Binding-site contacts:
Ligand atom N7 contacts residue ASN105 of chain 1.D at 3.0 Å (h-bond).
Ligand atom O9 contacts residue HIS35 of chain 1.D at 2.8 Å (h-bond).
Ligand atom O6 contacts residue SER100 of chain 1.D at 3.1 Å (h-bond).
Ligand atom O6 contacts residue ASN105 of chain 1.D at 3.0 Å (h-bond).
Ligand atom C10 contacts residue TRP33 of chain 1.D at 3.4 Å (hydrophobic).
Ligand atom C5 contacts residue PHE109 of chain 1.D at 3.4 Å (hydrophobic).
Ligand atom C11 contacts residue ASN105 of chain 1.D at 3.3 Å.
Ligand atom O12 contacts residue TRP93 of chain 1.C at 3.9 Å.
Ligand atom C4 contacts residue ASN36 of chain 1.C at 3.1 Å.
Ligand atom C15 contacts residue ASN105 of chain 1.D at 3.9 Å.
Ligand atom C10 contacts residue ASN104 of chain 1.D at 3.8 Å.
Ligand atom N3 contacts residue GLY107 of chain 1.D at 3.2 Å (h-bond).
Ligand atom O9 contacts residue TRP33 of chain 1.D at 3.5 Å.
Ligand atom C14 contacts residue TRP93 of chain 1.C at 3.5 Å (hydrophobic).
Ligand atom C14 contacts residue ASN105 of chain 1.D at 3.7 Å.
Ligand atom N7 contacts residue HIS35 of chain 1.D at 3.8 Å.
Ligand atom C10 contacts residue ASN105 of chain 1.D at 3.7 Å.
Ligand atom N7 contacts residue SER100 of chain 1.D at 3.6 Å.
Ligand atom C8 contacts residue SER100 of chain 1.D at 3.4 Å.
Ligand atom O12 contacts residue ASN105 of chain 1.D at 3.2 Å (h-bond).
Ligand atom C4 contacts residue TRP108 of chain 1.D at 3.1 Å (hydrophobic).
Ligand atom C4 contacts residue PHE109 of chain 1.D at 3.2 Å (hydrophobic).
Ligand atom C5 contacts residue HIS35 of chain 1.D at 3.7 Å.
Ligand atom O12 contacts residue TRP98 of chain 1.C at 3.1 Å (h-bond).
Ligand atom C8 contacts residue ASN105 of chain 1.D at 3.8 Å.
Ligand atom C2 contacts residue GLY107 of chain 1.D at 3.7 Å.
Ligand atom C2 contacts residue ASN105 of chain 1.D at 3.9 Å.
Ligand atom O6 contacts residue GLY107 of chain 1.D at 3.3 Å (h-bond).
Ligand atom O6 contacts residue TYR106 of chain 1.D at 3.8 Å.
Ligand atom C2 contacts residue SER100 of chain 1.D at 3.6 Å.
Ligand atom O12 contacts residue HIS35 of chain 1.D at 3.5 Å.
Ligand atom C10 contacts residue HIS35 of chain 1.D at 3.9 Å.
Ligand atom O9 contacts residue SER100 of chain 1.D at 2.5 Å (h-bond).
Ligand atom N3 contacts residue ASN36 of chain 1.C at 3.0 Å (h-bond).
Ligand atom O9 contacts residue GLY99 of chain 1.D at 3.1 Å.
Ligand atom C20 contacts residue TYR34 of chain 1.C at 3.9 Å (hydrophobic).
Ligand atom C1 contacts residue SER100 of chain 1.D at 3.7 Å.
Ligand atom C13 contacts residue TRP33 of chain 1.D at 3.5 Å (hydrophobic).
Ligand atom N3 contacts residue TRP108 of chain 1.D at 3.5 Å (h-bond).
Ligand atom C8 contacts residue HIS35 of chain 1.D at 3.2 Å.

Sequence of chain 1.C:
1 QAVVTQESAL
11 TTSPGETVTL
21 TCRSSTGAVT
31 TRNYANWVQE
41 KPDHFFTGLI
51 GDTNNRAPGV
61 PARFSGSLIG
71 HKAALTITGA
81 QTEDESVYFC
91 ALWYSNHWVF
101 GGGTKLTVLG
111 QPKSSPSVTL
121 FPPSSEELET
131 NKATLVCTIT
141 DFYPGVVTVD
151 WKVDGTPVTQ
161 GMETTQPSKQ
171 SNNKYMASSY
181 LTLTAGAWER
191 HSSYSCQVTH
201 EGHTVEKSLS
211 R

A protein and the small-molecule ligand that binds it are described below.
Small molecule (SMILES): CCCCCCCCCC(=O)CC(=O)N[C@H]1CCNC1=O

Sequence of chain 1.D:
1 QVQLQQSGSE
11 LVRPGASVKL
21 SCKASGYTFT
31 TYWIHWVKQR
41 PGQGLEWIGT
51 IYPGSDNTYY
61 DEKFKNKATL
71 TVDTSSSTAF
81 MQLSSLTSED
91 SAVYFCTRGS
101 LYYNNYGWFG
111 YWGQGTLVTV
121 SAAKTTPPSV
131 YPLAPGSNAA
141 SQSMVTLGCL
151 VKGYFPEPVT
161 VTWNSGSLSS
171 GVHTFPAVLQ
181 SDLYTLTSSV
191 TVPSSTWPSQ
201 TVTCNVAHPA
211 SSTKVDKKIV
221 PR

Sequence of chain 1.A:
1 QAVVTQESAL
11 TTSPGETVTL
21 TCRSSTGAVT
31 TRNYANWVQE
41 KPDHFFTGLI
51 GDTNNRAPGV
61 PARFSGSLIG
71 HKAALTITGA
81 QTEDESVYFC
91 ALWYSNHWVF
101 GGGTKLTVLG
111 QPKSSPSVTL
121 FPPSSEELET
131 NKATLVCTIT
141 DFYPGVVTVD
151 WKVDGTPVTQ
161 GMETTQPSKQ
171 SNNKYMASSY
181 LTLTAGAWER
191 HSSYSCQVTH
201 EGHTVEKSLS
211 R